Binding-site contacts:
Ligand atom C01 contacts residue ASN42 of chain 1.A at 4.2 Å.
Ligand atom C06 contacts residue ASN42 of chain 1.A at 3.5 Å.
Ligand atom O02 contacts residue ILE48 of chain 1.A at 4.3 Å.
Ligand atom C09 contacts residue MET23 of chain 1.A at 4.0 Å (hydrophobic).
Ligand atom O02 contacts residue ASN44 of chain 1.A at 3.3 Å.
Ligand atom C03 contacts residue SER25 of chain 1.A at 3.6 Å.
Ligand atom C05 contacts residue SER25 of chain 1.A at 3.6 Å.
Ligand atom N08 contacts residue ASN42 of chain 1.A at 4.1 Å.
Ligand atom C04 contacts residue SER25 of chain 1.A at 3.5 Å.
Ligand atom C04 contacts residue ASN45 of chain 1.A at 4.0 Å.
Ligand atom C15 contacts residue SER25 of chain 1.A at 4.5 Å.
Ligand atom O02 contacts residue SER25 of chain 1.A at 4.1 Å.
Ligand atom C17 contacts residue ASN44 of chain 1.A at 4.3 Å.
Ligand atom C03 contacts residue ASN44 of chain 1.A at 4.2 Å.
Ligand atom C14 contacts residue SER25 of chain 1.A at 4.3 Å.
Ligand atom C07 contacts residue ASN42 of chain 1.A at 4.2 Å.
Ligand atom O02 contacts residue ASN45 of chain 1.A at 4.3 Å.
Ligand atom C06 contacts residue ASP39 of chain 1.A at 4.1 Å.
Ligand atom C13 contacts residue MET23 of chain 1.A at 3.5 Å (hydrophobic).
Ligand atom C11 contacts residue MET23 of chain 1.A at 4.2 Å (hydrophobic).
Ligand atom C04 contacts residue ASN42 of chain 1.A at 3.6 Å.
Ligand atom C10 contacts residue MET23 of chain 1.A at 3.7 Å (hydrophobic).
Ligand atom C01 contacts residue SER25 of chain 1.A at 4.3 Å.
Ligand atom C01 contacts residue ASN45 of chain 1.A at 3.2 Å.
Ligand atom C16 contacts residue ASN42 of chain 1.A at 3.7 Å.
Ligand atom C05 contacts residue ASN42 of chain 1.A at 3.5 Å.
Ligand atom S12 contacts residue MET23 of chain 1.A at 3.9 Å.
Ligand atom C16 contacts residue SER25 of chain 1.A at 4.4 Å.
Ligand atom C01 contacts residue ILE48 of chain 1.A at 3.6 Å (hydrophobic).
Ligand atom O02 contacts residue ASN42 of chain 1.A at 3.7 Å.
Ligand atom C06 contacts residue SER25 of chain 1.A at 4.2 Å.
Ligand atom C05 contacts residue ASP39 of chain 1.A at 3.7 Å.
Ligand atom C04 contacts residue ASP39 of chain 1.A at 4.5 Å.
Ligand atom C09 contacts residue ASP39 of chain 1.A at 3.8 Å.
Ligand atom C07 contacts residue ASP39 of chain 1.A at 4.0 Å.
Ligand atom N08 contacts residue ASP39 of chain 1.A at 2.7 Å (salt-bridge).
Ligand atom C03 contacts residue ASN42 of chain 1.A at 3.6 Å.
Ligand atom C01 contacts residue ASN44 of chain 1.A at 3.6 Å.
Ligand atom C17 contacts residue SER25 of chain 1.A at 4.1 Å.
Ligand atom C17 contacts residue ASN42 of chain 1.A at 3.9 Å.

This small molecule binds to this protein.
Small molecule (SMILES): COc1ccc(C2=NCC[C@H]3SCC[C@H]23)cc1

Sequence of chain 1.A:
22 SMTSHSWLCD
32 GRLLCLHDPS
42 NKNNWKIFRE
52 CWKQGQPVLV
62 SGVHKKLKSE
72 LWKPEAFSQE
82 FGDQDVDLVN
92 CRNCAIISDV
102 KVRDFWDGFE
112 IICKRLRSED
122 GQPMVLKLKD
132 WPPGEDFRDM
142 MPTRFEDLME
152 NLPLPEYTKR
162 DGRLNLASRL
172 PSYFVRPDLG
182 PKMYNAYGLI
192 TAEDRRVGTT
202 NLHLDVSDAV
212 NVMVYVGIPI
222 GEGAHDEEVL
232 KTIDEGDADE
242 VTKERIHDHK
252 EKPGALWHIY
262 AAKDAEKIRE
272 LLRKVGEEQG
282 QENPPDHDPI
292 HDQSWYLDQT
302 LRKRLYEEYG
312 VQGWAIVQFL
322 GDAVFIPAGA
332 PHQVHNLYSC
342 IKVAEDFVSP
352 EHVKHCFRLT